Sequence of chain 1.A:
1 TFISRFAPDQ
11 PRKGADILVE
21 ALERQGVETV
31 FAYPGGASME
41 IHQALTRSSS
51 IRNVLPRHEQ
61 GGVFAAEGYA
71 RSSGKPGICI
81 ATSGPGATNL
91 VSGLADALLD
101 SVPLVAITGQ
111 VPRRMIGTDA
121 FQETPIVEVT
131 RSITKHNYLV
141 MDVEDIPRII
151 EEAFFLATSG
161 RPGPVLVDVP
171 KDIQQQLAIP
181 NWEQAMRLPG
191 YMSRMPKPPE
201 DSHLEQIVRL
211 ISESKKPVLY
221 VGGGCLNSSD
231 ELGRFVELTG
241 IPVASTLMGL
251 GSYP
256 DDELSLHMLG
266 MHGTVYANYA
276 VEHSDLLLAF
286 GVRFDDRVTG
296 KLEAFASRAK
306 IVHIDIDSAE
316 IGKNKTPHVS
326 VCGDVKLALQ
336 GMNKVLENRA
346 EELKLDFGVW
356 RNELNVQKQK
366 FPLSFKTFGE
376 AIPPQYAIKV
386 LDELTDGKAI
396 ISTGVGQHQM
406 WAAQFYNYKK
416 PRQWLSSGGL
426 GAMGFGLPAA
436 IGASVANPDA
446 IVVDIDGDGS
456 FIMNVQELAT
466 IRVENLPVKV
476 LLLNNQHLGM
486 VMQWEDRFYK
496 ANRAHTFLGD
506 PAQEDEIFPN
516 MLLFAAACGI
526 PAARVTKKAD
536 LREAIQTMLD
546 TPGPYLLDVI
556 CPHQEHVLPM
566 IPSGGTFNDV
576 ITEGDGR

The protein below binds the small molecule below.
Small molecule (SMILES): COC(=O)c1ccccc1S(=O)(=O)NC(=O)N(C)c1nc(C)nc(OC)n1

Sequence of chain 2.A:
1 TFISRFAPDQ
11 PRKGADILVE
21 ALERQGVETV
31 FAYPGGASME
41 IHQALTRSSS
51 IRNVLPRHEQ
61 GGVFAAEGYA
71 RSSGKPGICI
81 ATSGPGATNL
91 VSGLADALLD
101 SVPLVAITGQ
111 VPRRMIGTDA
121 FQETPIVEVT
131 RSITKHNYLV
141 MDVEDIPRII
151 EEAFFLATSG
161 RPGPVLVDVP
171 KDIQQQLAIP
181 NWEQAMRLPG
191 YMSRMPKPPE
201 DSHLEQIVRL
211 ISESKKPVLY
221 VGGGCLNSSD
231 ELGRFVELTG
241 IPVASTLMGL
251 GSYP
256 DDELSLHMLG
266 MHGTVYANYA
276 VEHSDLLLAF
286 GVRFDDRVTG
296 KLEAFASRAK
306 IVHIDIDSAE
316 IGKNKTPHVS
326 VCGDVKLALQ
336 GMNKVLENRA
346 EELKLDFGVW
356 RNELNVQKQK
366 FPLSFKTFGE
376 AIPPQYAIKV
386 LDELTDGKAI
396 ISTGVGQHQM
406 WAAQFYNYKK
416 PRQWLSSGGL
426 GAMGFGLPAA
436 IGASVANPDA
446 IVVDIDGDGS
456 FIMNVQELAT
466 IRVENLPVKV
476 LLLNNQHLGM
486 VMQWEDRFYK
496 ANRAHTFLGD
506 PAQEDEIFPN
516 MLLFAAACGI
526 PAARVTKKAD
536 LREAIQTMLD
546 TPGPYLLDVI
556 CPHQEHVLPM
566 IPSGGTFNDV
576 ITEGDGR

Binding-site contacts:
Ligand atom C7' contacts residue MET485 of chain 1.A at 3.6 Å (hydrophobic).
Ligand atom O9 contacts residue ARG292 of chain 1.A at 2.7 Å (salt-bridge).
Ligand atom N5' contacts residue TRP489 of chain 1.A at 3.5 Å (h-bond).
Ligand atom N3' contacts residue ARG292 of chain 1.A at 2.9 Å (salt-bridge).
Ligand atom C4' contacts residue ARG292 of chain 1.A at 3.3 Å.
Ligand atom O11 contacts residue VAL111 of chain 2.A at 3.7 Å.
Ligand atom C6 contacts residue PHE121 of chain 2.A at 3.2 Å (hydrophobic).
Ligand atom O7A contacts residue PRO112 of chain 2.A at 3.3 Å.
Ligand atom C7' contacts residue VAL486 of chain 1.A at 3.7 Å (hydrophobic).
Ligand atom C5 contacts residue ALA120 of chain 2.A at 3.5 Å (hydrophobic).
Ligand atom N5' contacts residue MET485 of chain 1.A at 3.8 Å.
Ligand atom C5 contacts residue PHE121 of chain 2.A at 3.7 Å (hydrophobic).
Ligand atom N8 contacts residue LYS171 of chain 2.A at 3.6 Å.
Ligand atom S7 contacts residue SER568 of chain 1.A at 3.6 Å (h-bond).
Ligand atom C5' contacts residue MET266 of chain 1.A at 3.6 Å (hydrophobic).
Ligand atom C10 contacts residue GLY36 of chain 2.A at 3.0 Å.
Ligand atom O7B contacts residue SER568 of chain 1.A at 2.5 Å (h-bond).
Ligand atom N10 contacts residue TRP489 of chain 1.A at 3.5 Å.
Ligand atom C5 contacts residue ASP291 of chain 1.A at 3.4 Å.
Ligand atom C9 contacts residue TRP489 of chain 1.A at 3.7 Å (hydrophobic).
Ligand atom C6 contacts residue VAL111 of chain 2.A at 3.5 Å (hydrophobic).
Ligand atom N3' contacts residue TRP489 of chain 1.A at 3.3 Å.
Ligand atom C5' contacts residue ARG292 of chain 1.A at 3.6 Å.
Ligand atom C10 contacts residue TRP489 of chain 1.A at 3.7 Å (hydrophobic).
Ligand atom C4' contacts residue TRP489 of chain 1.A at 3.6 Å (hydrophobic).
Ligand atom C4 contacts residue ASP291 of chain 1.A at 3.2 Å.
Ligand atom N1' contacts residue TRP489 of chain 1.A at 3.7 Å.
Ligand atom O9 contacts residue SER568 of chain 1.A at 3.3 Å (h-bond).
Ligand atom C10 contacts residue LYS171 of chain 2.A at 3.5 Å.
Ligand atom C13 contacts residue GLN122 of chain 2.A at 3.4 Å.
Ligand atom C4 contacts residue MET115 of chain 2.A at 3.5 Å (hydrophobic).
Ligand atom O7A contacts residue LYS171 of chain 2.A at 3.1 Å.
Ligand atom O4' contacts residue ARG292 of chain 1.A at 2.8 Å (salt-bridge).
Ligand atom C13 contacts residue ALA37 of chain 2.A at 3.6 Å (hydrophobic).
Ligand atom C2' contacts residue TRP489 of chain 1.A at 3.4 Å (hydrophobic).
Ligand atom O12 contacts residue PHE121 of chain 2.A at 3.6 Å.
Ligand atom N1' contacts residue GLY36 of chain 2.A at 3.3 Å.
Ligand atom C6' contacts residue TRP489 of chain 1.A at 3.7 Å (hydrophobic).
Ligand atom C3 contacts residue SER568 of chain 1.A at 3.4 Å.
Ligand atom C5' contacts residue FAD1 of chain 1.F at 3.6 Å.